Sequence of chain 2.A:
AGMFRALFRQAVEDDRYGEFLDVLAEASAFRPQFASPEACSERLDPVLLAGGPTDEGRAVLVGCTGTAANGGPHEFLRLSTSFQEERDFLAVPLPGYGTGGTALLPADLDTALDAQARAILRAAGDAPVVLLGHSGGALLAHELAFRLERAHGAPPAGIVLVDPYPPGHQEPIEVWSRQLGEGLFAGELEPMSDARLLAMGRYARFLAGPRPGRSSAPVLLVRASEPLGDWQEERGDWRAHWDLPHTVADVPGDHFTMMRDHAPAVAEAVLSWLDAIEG

Binding-site contacts:
Ligand atom CAB contacts residue GLY170 of chain 2.A at 4.1 Å.
Ligand atom CAB contacts residue ALA238 of chain 2.A at 4.1 Å (hydrophobic).
Ligand atom OC9 contacts residue ALA99 of chain 2.A at 3.6 Å (h-bond).
Ligand atom OC3 contacts residue TYR199 of chain 2.A at 4.4 Å.
Ligand atom CAA contacts residue TYR46 of chain 2.A at 3.2 Å (hydrophobic).
Ligand atom OC9 contacts residue MET234 of chain 2.A at 4.3 Å.
Ligand atom CAB contacts residue LEU241 of chain 2.A at 3.9 Å (hydrophobic).
Ligand atom C7 contacts residue ALA238 of chain 2.A at 4.2 Å (hydrophobic).
Ligand atom CAC contacts residue TYR199 of chain 2.A at 4.1 Å (hydrophobic).
Ligand atom C3 contacts residue GLY170 of chain 2.A at 4.2 Å.
Ligand atom C7 contacts residue LEU50 of chain 2.A at 4.3 Å (hydrophobic).
Ligand atom C2 contacts residue GLY170 of chain 2.A at 4.5 Å.
Ligand atom C2 contacts residue SER169 of chain 2.A at 2.9 Å.
Ligand atom C6 contacts residue GLY170 of chain 2.A at 4.2 Å.
Ligand atom C8 contacts residue TYR46 of chain 2.A at 4.2 Å (hydrophobic).
Ligand atom C6 contacts residue THR98 of chain 2.A at 3.8 Å.
Ligand atom O2P contacts residue HIS289 of chain 2.A at 2.7 Å (h-bond).
Ligand atom P1 contacts residue HIS289 of chain 2.A at 3.4 Å.
Ligand atom C2 contacts residue HIS289 of chain 2.A at 4.2 Å.
Ligand atom OC3 contacts residue SER169 of chain 2.A at 2.9 Å (h-bond).
Ligand atom O2P contacts residue SER169 of chain 2.A at 2.5 Å (h-bond).
Ligand atom C8 contacts residue THR98 of chain 2.A at 3.5 Å.
Ligand atom O1P contacts residue GLY170 of chain 2.A at 2.8 Å (h-bond).
Ligand atom CAA contacts residue LEU50 of chain 2.A at 3.6 Å (hydrophobic).
Ligand atom C9 contacts residue TYR46 of chain 2.A at 4.0 Å (hydrophobic).
Ligand atom C9 contacts residue THR98 of chain 2.A at 3.7 Å.
Ligand atom OC3 contacts residue GLY170 of chain 2.A at 3.9 Å.
Ligand atom O1P contacts residue THR98 of chain 2.A at 4.3 Å.
Ligand atom OC3 contacts residue ILE207 of chain 2.A at 4.3 Å.
Ligand atom C3 contacts residue SER169 of chain 2.A at 3.2 Å.
Ligand atom CAB contacts residue THR98 of chain 2.A at 3.3 Å.
Ligand atom P1 contacts residue GLY170 of chain 2.A at 3.5 Å.
Ligand atom C8 contacts residue MET234 of chain 2.A at 4.2 Å (hydrophobic).
Ligand atom C7 contacts residue THR98 of chain 2.A at 4.2 Å.
Ligand atom P1 contacts residue SER169 of chain 2.A at 1.6 Å.
Ligand atom CAC contacts residue ILE207 of chain 2.A at 3.8 Å (hydrophobic).
Ligand atom CAA contacts residue MET234 of chain 2.A at 3.6 Å (hydrophobic).
Ligand atom OC9 contacts residue THR98 of chain 2.A at 2.9 Å (h-bond).
Ligand atom O1P contacts residue SER169 of chain 2.A at 2.6 Å (h-bond).
Ligand atom CAC contacts residue GLN204 of chain 2.A at 3.7 Å.

A small-molecule ligand and the protein it binds are described below.
Small molecule (SMILES): C[C@@H](CO)C[C@H](C)[C@H](O)[C@@H](C)C(=O)C[PH](=O)O